The small molecule below binds the protein below.
Small molecule (SMILES): O=c1[nH]cnc2nc[nH]c12

Sequence of chain 1.B:
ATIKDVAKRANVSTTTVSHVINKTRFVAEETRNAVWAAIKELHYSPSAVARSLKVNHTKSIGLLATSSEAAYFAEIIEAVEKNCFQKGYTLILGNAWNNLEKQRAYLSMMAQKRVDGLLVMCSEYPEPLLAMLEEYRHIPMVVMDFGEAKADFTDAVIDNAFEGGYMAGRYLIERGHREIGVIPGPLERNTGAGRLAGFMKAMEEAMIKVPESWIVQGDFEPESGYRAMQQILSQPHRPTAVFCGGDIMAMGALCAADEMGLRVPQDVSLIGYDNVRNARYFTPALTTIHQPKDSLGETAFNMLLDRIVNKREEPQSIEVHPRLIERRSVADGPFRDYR

Binding-site contacts:
Ligand atom C8 contacts residue ARG195 of chain 1.B at 3.6 Å.
Ligand atom C2 contacts residue PHE220 of chain 1.B at 3.6 Å (hydrophobic).
Ligand atom N1 contacts residue PHE73 of chain 1.B at 3.5 Å.
Ligand atom C6 contacts residue PHE220 of chain 1.B at 3.2 Å (hydrophobic).
Ligand atom C6 contacts residue PHE73 of chain 1.B at 3.8 Å (hydrophobic).
Ligand atom N7 contacts residue TYR72 of chain 1.B at 3.6 Å.
Ligand atom C4 contacts residue TYR72 of chain 1.B at 3.2 Å (hydrophobic).
Ligand atom C8 contacts residue THR191 of chain 1.B at 3.6 Å.
Ligand atom O6 contacts residue PHE73 of chain 1.B at 3.8 Å.
Ligand atom N7 contacts residue THR191 of chain 1.B at 2.8 Å (h-bond).
Ligand atom N7 contacts residue PHE220 of chain 1.B at 3.3 Å.
Ligand atom N7 contacts residue ARG195 of chain 1.B at 4.5 Å.
Ligand atom C6 contacts residue TYR72 of chain 1.B at 4.3 Å (hydrophobic).
Ligand atom C8 contacts residue TYR72 of chain 1.B at 3.4 Å (hydrophobic).
Ligand atom C5 contacts residue THR191 of chain 1.B at 3.8 Å.
Ligand atom O6 contacts residue SER123 of chain 1.B at 4.2 Å.
Ligand atom N3 contacts residue PHE220 of chain 1.B at 3.8 Å.
Ligand atom C8 contacts residue PHE220 of chain 1.B at 3.7 Å (hydrophobic).
Ligand atom C4 contacts residue PHE220 of chain 1.B at 3.6 Å (hydrophobic).
Ligand atom O6 contacts residue ARG189 of chain 1.B at 2.9 Å (salt-bridge).
Ligand atom C5 contacts residue PHE220 of chain 1.B at 3.5 Å (hydrophobic).
Ligand atom N9 contacts residue PHE220 of chain 1.B at 3.8 Å.
Ligand atom N3 contacts residue ASP274 of chain 1.B at 4.4 Å.
Ligand atom C8 contacts residue ASP274 of chain 1.B at 3.7 Å.
Ligand atom N9 contacts residue ARG195 of chain 1.B at 4.3 Å.
Ligand atom C5 contacts residue TYR72 of chain 1.B at 3.5 Å (hydrophobic).
Ligand atom C4 contacts residue ASP274 of chain 1.B at 4.0 Å.
Ligand atom C2 contacts residue ALA70 of chain 1.B at 4.3 Å (hydrophobic).
Ligand atom C2 contacts residue PHE73 of chain 1.B at 3.8 Å (hydrophobic).
Ligand atom N9 contacts residue TYR72 of chain 1.B at 3.1 Å.
Ligand atom C2 contacts residue TYR72 of chain 1.B at 4.2 Å (hydrophobic).
Ligand atom N1 contacts residue ARG189 of chain 1.B at 3.5 Å (salt-bridge).
Ligand atom C6 contacts residue ARG189 of chain 1.B at 3.6 Å.
Ligand atom O6 contacts residue PHE220 of chain 1.B at 3.3 Å.
Ligand atom O6 contacts residue THR191 of chain 1.B at 3.8 Å.
Ligand atom N3 contacts residue TYR72 of chain 1.B at 3.4 Å.
Ligand atom C6 contacts residue THR191 of chain 1.B at 4.1 Å.
Ligand atom N1 contacts residue PHE220 of chain 1.B at 3.4 Å.
Ligand atom N9 contacts residue ASP274 of chain 1.B at 2.9 Å (salt-bridge).